Sequence of chain 1.B:
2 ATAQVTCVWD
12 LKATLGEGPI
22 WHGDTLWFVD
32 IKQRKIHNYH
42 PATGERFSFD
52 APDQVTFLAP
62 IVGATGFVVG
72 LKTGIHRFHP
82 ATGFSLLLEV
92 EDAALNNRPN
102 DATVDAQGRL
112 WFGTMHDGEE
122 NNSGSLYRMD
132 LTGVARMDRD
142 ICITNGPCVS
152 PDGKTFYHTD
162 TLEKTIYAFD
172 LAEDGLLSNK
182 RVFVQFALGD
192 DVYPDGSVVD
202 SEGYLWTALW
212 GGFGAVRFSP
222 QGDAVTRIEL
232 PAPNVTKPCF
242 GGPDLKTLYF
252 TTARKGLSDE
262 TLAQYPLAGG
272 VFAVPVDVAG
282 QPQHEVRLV

A small-molecule ligand and the protein it binds are described below.
Small molecule (SMILES): O=C1C[C@@H](O)CN1

Binding-site contacts:
Ligand atom N07 contacts residue HIS23 of chain 1.B at 3.8 Å.
Ligand atom O01 contacts residue GLY67 of chain 1.B at 2.7 Å (h-bond).
Ligand atom C06 contacts residue HIS23 of chain 1.B at 4.5 Å.
Ligand atom C03 contacts residue PRO81 of chain 1.B at 4.1 Å (hydrophobic).
Ligand atom C06 contacts residue TRP28 of chain 1.B at 4.4 Å (hydrophobic).
Ligand atom O05 contacts residue TRP28 of chain 1.B at 4.3 Å.
Ligand atom C04 contacts residue PHE68 of chain 1.B at 4.1 Å (hydrophobic).
Ligand atom O05 contacts residue PRO81 of chain 1.B at 3.0 Å.
Ligand atom C02 contacts residue PHE68 of chain 1.B at 4.0 Å (hydrophobic).
Ligand atom C02 contacts residue GLY67 of chain 1.B at 3.6 Å.
Ligand atom C06 contacts residue PHE68 of chain 1.B at 3.6 Å (hydrophobic).
Ligand atom O01 contacts residue PHE68 of chain 1.B at 4.4 Å.
Ligand atom O01 contacts residue THR66 of chain 1.B at 3.7 Å.
Ligand atom C04 contacts residue PRO81 of chain 1.B at 4.1 Å (hydrophobic).
Ligand atom C03 contacts residue HIS80 of chain 1.B at 3.9 Å.
Ligand atom C03 contacts residue ALA65 of chain 1.B at 4.3 Å (hydrophobic).
Ligand atom O01 contacts residue ALA65 of chain 1.B at 3.4 Å.
Ligand atom C03 contacts residue GLY67 of chain 1.B at 3.7 Å.
Ligand atom N07 contacts residue PHE68 of chain 1.B at 3.6 Å.
Ligand atom C03 contacts residue PHE68 of chain 1.B at 4.1 Å (hydrophobic).
Ligand atom C02 contacts residue ALA65 of chain 1.B at 4.2 Å (hydrophobic).
Ligand atom O05 contacts residue PHE68 of chain 1.B at 4.0 Å.